Sequence of chain 2.A:
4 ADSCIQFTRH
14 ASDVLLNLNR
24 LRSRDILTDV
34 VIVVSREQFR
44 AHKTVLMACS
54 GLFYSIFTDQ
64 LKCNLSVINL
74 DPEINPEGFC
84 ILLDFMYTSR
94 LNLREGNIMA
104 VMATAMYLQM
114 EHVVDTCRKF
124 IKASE

A small-molecule ligand and the protein it binds are described below.
Small molecule (SMILES): CC(C)CCn1c(SCC(=O)Nc2ccccc2F)nc2nccnc2c1=O

Binding-site contacts:
Ligand atom O contacts residue GLU114 of chain 1.A at 2.9 Å (salt-bridge).
Ligand atom F contacts residue ALA51 of chain 1.A at 3.4 Å.
Ligand atom N contacts residue GLN112 of chain 1.A at 3.4 Å (h-bond).
Ligand atom C10 contacts residue LEU24 of chain 2.A at 3.6 Å (hydrophobic).
Ligand atom C17 contacts residue HIS115 of chain 1.A at 3.5 Å.
Ligand atom C11 contacts residue ARG27 of chain 2.A at 3.6 Å.
Ligand atom C7 contacts residue MET50 of chain 1.A at 3.6 Å (hydrophobic).
Ligand atom N4 contacts residue ASN20 of chain 2.A at 3.7 Å.
Ligand atom C5 contacts residue GLN112 of chain 1.A at 3.6 Å.
Ligand atom C contacts residue GLY54 of chain 1.A at 3.7 Å.
Ligand atom C3 contacts residue GLN112 of chain 1.A at 3.1 Å.
Ligand atom C6 contacts residue MET50 of chain 1.A at 3.3 Å (hydrophobic).
Ligand atom C10 contacts residue ARG23 of chain 2.A at 3.8 Å.
Ligand atom C6 contacts residue SER53 of chain 1.A at 3.5 Å.
Ligand atom S contacts residue ALA51 of chain 1.A at 3.7 Å.
Ligand atom F contacts residue LEU24 of chain 2.A at 3.7 Å.
Ligand atom S contacts residue SER53 of chain 1.A at 3.7 Å.
Ligand atom S contacts residue CYS52 of chain 1.A at 3.5 Å.
Ligand atom C1 contacts residue GLY54 of chain 1.A at 3.6 Å.
Ligand atom C13 contacts residue ARG23 of chain 2.A at 3.8 Å.
Ligand atom C1 contacts residue GLN112 of chain 1.A at 3.8 Å.
Ligand atom N4 contacts residue MET50 of chain 1.A at 2.9 Å (h-bond).
Ligand atom N1 contacts residue GLY54 of chain 1.A at 3.4 Å.
Ligand atom C11 contacts residue ARG23 of chain 2.A at 3.6 Å.
Ligand atom N4 contacts residue TYR57 of chain 1.A at 3.7 Å.
Ligand atom N2 contacts residue GLN112 of chain 1.A at 3.8 Å.
Ligand atom C8 contacts residue TYR57 of chain 1.A at 3.4 Å (hydrophobic).
Ligand atom F contacts residue MET50 of chain 1.A at 3.2 Å.
Ligand atom N3 contacts residue GLY54 of chain 1.A at 3.4 Å.
Ligand atom C10 contacts residue TYR57 of chain 1.A at 3.6 Å (hydrophobic).
Ligand atom O contacts residue GLN112 of chain 1.A at 3.4 Å (h-bond).
Ligand atom C9 contacts residue TYR57 of chain 1.A at 3.5 Å (hydrophobic).
Ligand atom C12 contacts residue ARG27 of chain 2.A at 3.6 Å.
Ligand atom C12 contacts residue ARG23 of chain 2.A at 3.5 Å.
Ligand atom C14 contacts residue CYS52 of chain 1.A at 3.7 Å (hydrophobic).
Ligand atom C6 contacts residue GLY54 of chain 1.A at 3.7 Å.
Ligand atom C10 contacts residue ASN20 of chain 2.A at 3.6 Å.
Ligand atom C2 contacts residue GLN112 of chain 1.A at 3.3 Å.
Ligand atom C18 contacts residue HIS115 of chain 1.A at 3.1 Å.
Ligand atom F contacts residue ASN20 of chain 2.A at 3.4 Å.

Sequence of chain 1.A:
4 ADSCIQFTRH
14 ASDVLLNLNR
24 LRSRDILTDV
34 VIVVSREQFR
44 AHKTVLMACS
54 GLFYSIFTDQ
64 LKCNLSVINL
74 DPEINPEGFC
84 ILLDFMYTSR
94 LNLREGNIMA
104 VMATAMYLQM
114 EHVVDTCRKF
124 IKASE